Sequence of chain 12.A:
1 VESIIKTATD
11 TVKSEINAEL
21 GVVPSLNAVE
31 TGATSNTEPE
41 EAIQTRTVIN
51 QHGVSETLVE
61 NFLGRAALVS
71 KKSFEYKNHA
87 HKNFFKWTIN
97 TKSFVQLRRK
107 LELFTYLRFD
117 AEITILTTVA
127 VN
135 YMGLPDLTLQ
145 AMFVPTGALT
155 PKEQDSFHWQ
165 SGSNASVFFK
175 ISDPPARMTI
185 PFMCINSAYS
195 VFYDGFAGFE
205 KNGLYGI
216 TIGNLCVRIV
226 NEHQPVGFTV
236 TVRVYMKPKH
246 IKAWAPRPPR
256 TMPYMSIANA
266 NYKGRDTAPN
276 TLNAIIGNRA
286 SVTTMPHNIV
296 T

This protein binds this small molecule.
Small molecule (SMILES): Cc1cc(CCCOc2c(C)cc(-c3noc(C(F)(F)F)n3)cc2C)on1

Sequence of chain 12.C:
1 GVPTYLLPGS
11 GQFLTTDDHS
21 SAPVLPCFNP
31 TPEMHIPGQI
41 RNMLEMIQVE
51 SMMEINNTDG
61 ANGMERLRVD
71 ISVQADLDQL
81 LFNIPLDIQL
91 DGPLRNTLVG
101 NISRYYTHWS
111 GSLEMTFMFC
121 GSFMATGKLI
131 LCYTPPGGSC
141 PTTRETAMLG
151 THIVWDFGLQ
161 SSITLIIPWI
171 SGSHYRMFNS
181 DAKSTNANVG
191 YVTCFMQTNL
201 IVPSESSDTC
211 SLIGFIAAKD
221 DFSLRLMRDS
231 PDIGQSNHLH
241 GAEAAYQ

Sequence of chain 13.C:
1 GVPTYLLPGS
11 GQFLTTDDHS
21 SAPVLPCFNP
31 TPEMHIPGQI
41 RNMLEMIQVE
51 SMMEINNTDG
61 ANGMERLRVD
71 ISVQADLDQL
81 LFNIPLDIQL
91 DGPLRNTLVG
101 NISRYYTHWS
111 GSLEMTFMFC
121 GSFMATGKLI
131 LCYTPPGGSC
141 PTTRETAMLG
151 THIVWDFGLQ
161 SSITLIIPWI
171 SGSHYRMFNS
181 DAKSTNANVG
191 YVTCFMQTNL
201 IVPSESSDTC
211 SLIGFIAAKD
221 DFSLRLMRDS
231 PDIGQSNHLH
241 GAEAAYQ

Binding-site contacts:
Ligand atom C2B contacts residue ILE184 of chain 12.A at 3.8 Å (hydrophobic).
Ligand atom F3 contacts residue VAL24 of chain 12.C at 3.3 Å.
Ligand atom C2A contacts residue LEU220 of chain 12.A at 3.8 Å (hydrophobic).
Ligand atom C5 contacts residue TYR193 of chain 12.A at 4.0 Å (hydrophobic).
Ligand atom C3B contacts residue ILE184 of chain 12.A at 3.5 Å (hydrophobic).
Ligand atom F2 contacts residue ALA145 of chain 12.A at 2.8 Å.
Ligand atom C2B contacts residue ILE95 of chain 12.A at 3.8 Å (hydrophobic).
Ligand atom F2 contacts residue PHE147 of chain 12.A at 3.8 Å.
Ligand atom CM6 contacts residue ILE119 of chain 12.A at 4.0 Å (hydrophobic).
Ligand atom O1 contacts residue PHE115 of chain 12.A at 3.4 Å.
Ligand atom N1A contacts residue ILE119 of chain 12.A at 3.8 Å.
Ligand atom CM2 contacts residue PHE147 of chain 12.A at 3.8 Å (hydrophobic).
Ligand atom C1C contacts residue TYR193 of chain 12.A at 3.9 Å (hydrophobic).
Ligand atom CM6 contacts residue TRP93 of chain 12.A at 3.7 Å (hydrophobic).
Ligand atom F1 contacts residue MET182 of chain 12.A at 3.2 Å.
Ligand atom O1A contacts residue ILE121 of chain 12.A at 3.8 Å.
Ligand atom F1 contacts residue VAL171 of chain 12.A at 3.8 Å.
Ligand atom CM2 contacts residue ILE184 of chain 12.A at 3.8 Å (hydrophobic).
Ligand atom CM2 contacts residue ILE95 of chain 12.A at 4.0 Å (hydrophobic).
Ligand atom C6B contacts residue ILE119 of chain 12.A at 3.8 Å (hydrophobic).
Ligand atom O1B contacts residue ILE119 of chain 12.A at 3.9 Å.
Ligand atom F3 contacts residue ALA169 of chain 12.A at 3.7 Å.
Ligand atom F3 contacts residue PHE147 of chain 12.A at 3.5 Å.
Ligand atom C1B contacts residue ILE95 of chain 12.A at 3.6 Å (hydrophobic).
Ligand atom C5B contacts residue ILE119 of chain 12.A at 3.9 Å (hydrophobic).
Ligand atom N1A contacts residue LEU220 of chain 12.A at 3.3 Å.
Ligand atom C3A contacts residue LEU220 of chain 12.A at 4.0 Å (hydrophobic).
Ligand atom N3A contacts residue PHE147 of chain 12.A at 3.9 Å.
Ligand atom O1 contacts residue THR97 of chain 12.A at 3.8 Å.
Ligand atom F2 contacts residue ALA169 of chain 12.A at 3.6 Å.
Ligand atom C4 contacts residue TYR193 of chain 12.A at 3.9 Å (hydrophobic).
Ligand atom N2 contacts residue THR97 of chain 12.A at 3.8 Å.
Ligand atom N2 contacts residue PHE115 of chain 12.A at 3.7 Å.
Ligand atom F2 contacts residue VAL171 of chain 12.A at 3.9 Å.
Ligand atom O1A contacts residue LEU220 of chain 12.A at 3.4 Å.
Ligand atom N3A contacts residue ILE184 of chain 12.A at 3.9 Å.
Ligand atom C4 contacts residue ILE217 of chain 12.A at 4.0 Å (hydrophobic).
Ligand atom CM2 contacts residue ILE217 of chain 12.A at 3.4 Å (hydrophobic).
Ligand atom C6B contacts residue ILE95 of chain 12.A at 4.0 Å (hydrophobic).
Ligand atom CM6 contacts residue ILE95 of chain 12.A at 3.9 Å (hydrophobic).